Sequence of chain 1.D:
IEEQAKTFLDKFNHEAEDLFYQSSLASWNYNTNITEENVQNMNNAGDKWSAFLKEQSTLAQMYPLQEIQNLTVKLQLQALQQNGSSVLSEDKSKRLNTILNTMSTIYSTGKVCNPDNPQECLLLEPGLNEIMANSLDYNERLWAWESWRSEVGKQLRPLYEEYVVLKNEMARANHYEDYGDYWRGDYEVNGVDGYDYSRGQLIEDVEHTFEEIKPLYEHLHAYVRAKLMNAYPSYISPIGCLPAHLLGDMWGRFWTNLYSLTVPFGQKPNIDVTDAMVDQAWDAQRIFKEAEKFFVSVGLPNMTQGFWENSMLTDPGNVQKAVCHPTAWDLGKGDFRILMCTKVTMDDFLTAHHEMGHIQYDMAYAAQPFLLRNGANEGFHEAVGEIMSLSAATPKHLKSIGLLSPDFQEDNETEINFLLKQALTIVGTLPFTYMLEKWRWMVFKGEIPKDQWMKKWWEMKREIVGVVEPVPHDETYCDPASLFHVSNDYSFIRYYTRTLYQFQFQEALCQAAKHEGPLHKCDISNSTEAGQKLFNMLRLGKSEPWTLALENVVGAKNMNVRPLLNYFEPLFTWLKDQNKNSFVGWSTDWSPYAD

Binding-site contacts:
Ligand atom N2 contacts residue VAL328 of chain 1.D at 4.4 Å.
Ligand atom O5 contacts residue ASN334 of chain 1.D at 2.4 Å (h-bond).
Ligand atom C7 contacts residue ASN334 of chain 1.D at 3.9 Å.
Ligand atom N2 contacts residue ASN334 of chain 1.D at 2.9 Å (h-bond).
Ligand atom O6 contacts residue LYS321 of chain 1.D at 3.7 Å.
Ligand atom O7 contacts residue ASN334 of chain 1.D at 4.4 Å.
Ligand atom C2 contacts residue ASN334 of chain 1.D at 2.5 Å.
Ligand atom C1 contacts residue ASN334 of chain 1.D at 1.4 Å.
Ligand atom C5 contacts residue ASN334 of chain 1.D at 3.7 Å.
Ligand atom C3 contacts residue ASN334 of chain 1.D at 3.8 Å.
Ligand atom C4 contacts residue ASN334 of chain 1.D at 4.2 Å.

A small-molecule ligand and the protein it binds are described below.
Small molecule (SMILES): CC(=O)N[C@@H]1[C@@H](O)[C@H](O)[C@@H](CO)O[C@H]1O